Sequence of chain 1.A:
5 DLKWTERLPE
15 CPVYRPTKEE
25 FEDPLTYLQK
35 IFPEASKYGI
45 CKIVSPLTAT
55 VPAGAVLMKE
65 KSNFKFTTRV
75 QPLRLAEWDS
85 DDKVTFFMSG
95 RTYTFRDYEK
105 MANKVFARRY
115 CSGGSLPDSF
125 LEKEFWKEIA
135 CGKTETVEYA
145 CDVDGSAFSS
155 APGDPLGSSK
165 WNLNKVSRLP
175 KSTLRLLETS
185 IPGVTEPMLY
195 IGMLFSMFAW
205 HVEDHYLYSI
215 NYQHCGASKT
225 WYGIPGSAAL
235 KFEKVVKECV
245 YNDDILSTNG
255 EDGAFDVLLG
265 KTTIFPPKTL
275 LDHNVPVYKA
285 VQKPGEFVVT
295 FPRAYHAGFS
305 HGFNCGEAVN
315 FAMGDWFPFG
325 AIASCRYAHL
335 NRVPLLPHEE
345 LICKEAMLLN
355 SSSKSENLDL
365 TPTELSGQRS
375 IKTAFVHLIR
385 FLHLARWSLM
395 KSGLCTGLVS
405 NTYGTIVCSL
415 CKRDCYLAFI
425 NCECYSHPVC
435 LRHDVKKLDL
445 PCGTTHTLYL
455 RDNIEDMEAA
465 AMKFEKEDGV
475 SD

Binding-site contacts:
Ligand atom O2 contacts residue ASN215 of chain 1.A at 4.2 Å.
Ligand atom C4 contacts residue PHE202 of chain 1.A at 4.1 Å (hydrophobic).
Ligand atom C5 contacts residue ASN215 of chain 1.A at 4.0 Å.
Ligand atom O5 contacts residue PHE202 of chain 1.A at 4.0 Å.
Ligand atom C1 contacts residue TRP225 of chain 1.A at 4.0 Å (hydrophobic).
Ligand atom C5 contacts residue SO41 of chain 1.P at 3.5 Å.
Ligand atom O3 contacts residue TYR194 of chain 1.A at 3.7 Å.
Ligand atom O2 contacts residue TRP225 of chain 1.A at 3.9 Å.
Ligand atom O3 contacts residue ASN215 of chain 1.A at 3.1 Å (h-bond).
Ligand atom O3 contacts residue LYS223 of chain 1.A at 3.6 Å.
Ligand atom O2 contacts residue NI1 of chain 1.C at 4.0 Å.
Ligand atom C2 contacts residue NI1 of chain 1.C at 2.7 Å.
Ligand atom O5 contacts residue HIS205 of chain 1.A at 3.2 Å (h-bond).
Ligand atom O1 contacts residue NI1 of chain 1.C at 2.1 Å (h-bond).
Ligand atom C1 contacts residue GLU207 of chain 1.A at 3.7 Å.
Ligand atom O2 contacts residue ALA312 of chain 1.A at 3.9 Å.
Ligand atom C5 contacts residue LYS223 of chain 1.A at 4.2 Å.
Ligand atom C5 contacts residue TYR194 of chain 1.A at 4.2 Å (hydrophobic).
Ligand atom O1 contacts residue SER213 of chain 1.A at 2.7 Å (h-bond).
Ligand atom C3 contacts residue NI1 of chain 1.C at 4.2 Å.
Ligand atom O5 contacts residue HIS300 of chain 1.A at 3.4 Å (h-bond).
Ligand atom O1 contacts residue HIS300 of chain 1.A at 3.2 Å (h-bond).
Ligand atom O3 contacts residue SO41 of chain 1.P at 4.1 Å.
Ligand atom O4 contacts residue PHE202 of chain 1.A at 3.2 Å.
Ligand atom C3 contacts residue ASN215 of chain 1.A at 3.8 Å.
Ligand atom O1 contacts residue GLU207 of chain 1.A at 2.5 Å (salt-bridge).
Ligand atom C1 contacts residue HIS300 of chain 1.A at 4.0 Å.
Ligand atom C2 contacts residue TRP225 of chain 1.A at 4.0 Å (hydrophobic).
Ligand atom C1 contacts residue SER213 of chain 1.A at 3.4 Å.
Ligand atom O1 contacts residue HIS205 of chain 1.A at 4.2 Å.
Ligand atom C2 contacts residue HIS300 of chain 1.A at 4.0 Å.
Ligand atom O5 contacts residue GLU207 of chain 1.A at 4.0 Å.
Ligand atom O1 contacts residue THR294 of chain 1.A at 4.2 Å.
Ligand atom C1 contacts residue NI1 of chain 1.C at 2.7 Å.
Ligand atom O4 contacts residue LYS223 of chain 1.A at 3.9 Å.
Ligand atom O2 contacts residue SER213 of chain 1.A at 3.3 Å (h-bond).
Ligand atom O5 contacts residue NI1 of chain 1.C at 2.1 Å (h-bond).
Ligand atom C3 contacts residue TRP225 of chain 1.A at 3.5 Å (hydrophobic).
Ligand atom O4 contacts residue SO41 of chain 1.P at 2.6 Å (h-bond).
Ligand atom C5 contacts residue PHE202 of chain 1.A at 4.1 Å (hydrophobic).

A protein and the small-molecule ligand that binds it are described below.
Small molecule (SMILES): O=C(O)CCC(=O)C(=O)O